Binding-site contacts:
Ligand atom C5 contacts residue ASN234 of chain 1.B at 3.7 Å.
Ligand atom C1 contacts residue ASN234 of chain 1.B at 1.5 Å.
Ligand atom O7 contacts residue ASN234 of chain 1.B at 3.6 Å.
Ligand atom C1 contacts residue THR236 of chain 1.B at 3.5 Å.
Ligand atom C5 contacts residue THR108 of chain 1.B at 3.9 Å.
Ligand atom C7 contacts residue ASN234 of chain 1.B at 3.1 Å.
Ligand atom C2 contacts residue ASN234 of chain 1.B at 2.5 Å.
Ligand atom C1 contacts residue THR108 of chain 1.B at 3.9 Å.
Ligand atom O5 contacts residue THR108 of chain 1.B at 3.2 Å (h-bond).
Ligand atom N2 contacts residue ASN234 of chain 1.B at 2.9 Å (h-bond).
Ligand atom O5 contacts residue ASN234 of chain 1.B at 2.4 Å (h-bond).
Ligand atom C8 contacts residue ASN234 of chain 1.B at 3.4 Å.
Ligand atom O6 contacts residue THR108 of chain 1.B at 3.0 Å (h-bond).
Ligand atom C3 contacts residue ASN234 of chain 1.B at 3.9 Å.
Ligand atom C6 contacts residue THR236 of chain 1.B at 4.3 Å.
Ligand atom C5 contacts residue THR236 of chain 1.B at 3.6 Å.
Ligand atom O6 contacts residue THR236 of chain 1.B at 3.8 Å.
Ligand atom O5 contacts residue THR236 of chain 1.B at 3.5 Å (h-bond).
Ligand atom C4 contacts residue ASN234 of chain 1.B at 4.3 Å.
Ligand atom C6 contacts residue THR108 of chain 1.B at 4.0 Å.
Ligand atom O6 contacts residue THR109 of chain 1.B at 4.4 Å.

Sequence of chain 1.B:
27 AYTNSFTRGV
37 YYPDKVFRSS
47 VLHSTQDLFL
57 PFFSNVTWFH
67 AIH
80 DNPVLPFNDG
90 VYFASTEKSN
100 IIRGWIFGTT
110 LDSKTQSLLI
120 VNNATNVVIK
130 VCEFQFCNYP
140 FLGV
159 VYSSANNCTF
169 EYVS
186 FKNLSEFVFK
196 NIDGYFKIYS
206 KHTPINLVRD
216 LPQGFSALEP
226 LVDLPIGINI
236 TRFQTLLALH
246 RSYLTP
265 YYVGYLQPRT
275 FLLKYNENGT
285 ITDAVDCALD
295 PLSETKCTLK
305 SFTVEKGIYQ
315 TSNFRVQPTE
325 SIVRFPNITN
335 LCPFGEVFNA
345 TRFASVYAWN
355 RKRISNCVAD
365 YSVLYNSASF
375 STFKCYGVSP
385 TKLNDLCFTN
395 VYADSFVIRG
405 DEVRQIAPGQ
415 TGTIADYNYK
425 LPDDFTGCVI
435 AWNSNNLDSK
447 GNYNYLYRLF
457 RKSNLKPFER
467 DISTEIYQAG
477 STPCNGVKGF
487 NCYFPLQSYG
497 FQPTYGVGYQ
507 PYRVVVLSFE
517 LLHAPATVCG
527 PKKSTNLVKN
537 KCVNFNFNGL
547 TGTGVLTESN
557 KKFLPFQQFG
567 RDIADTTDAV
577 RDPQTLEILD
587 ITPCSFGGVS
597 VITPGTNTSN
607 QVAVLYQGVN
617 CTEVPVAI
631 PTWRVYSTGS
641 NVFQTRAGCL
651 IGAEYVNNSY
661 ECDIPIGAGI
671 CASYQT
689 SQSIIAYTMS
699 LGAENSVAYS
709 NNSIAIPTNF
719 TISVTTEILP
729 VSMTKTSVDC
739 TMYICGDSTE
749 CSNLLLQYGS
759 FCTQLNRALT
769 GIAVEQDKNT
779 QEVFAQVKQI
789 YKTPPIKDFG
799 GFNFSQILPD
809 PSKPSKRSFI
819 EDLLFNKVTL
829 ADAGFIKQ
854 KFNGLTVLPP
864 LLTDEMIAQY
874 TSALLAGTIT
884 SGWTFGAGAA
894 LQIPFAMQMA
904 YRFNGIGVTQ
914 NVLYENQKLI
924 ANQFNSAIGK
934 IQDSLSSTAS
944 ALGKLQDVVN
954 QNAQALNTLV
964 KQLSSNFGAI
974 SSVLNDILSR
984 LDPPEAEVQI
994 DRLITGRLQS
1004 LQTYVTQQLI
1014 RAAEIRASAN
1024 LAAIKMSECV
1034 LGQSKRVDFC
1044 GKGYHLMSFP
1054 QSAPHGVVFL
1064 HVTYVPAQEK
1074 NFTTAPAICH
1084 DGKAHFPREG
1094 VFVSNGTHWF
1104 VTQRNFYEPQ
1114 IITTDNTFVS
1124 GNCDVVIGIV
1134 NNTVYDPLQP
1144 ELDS

The small molecule below binds the protein below.
Small molecule (SMILES): CC(=O)N[C@@H]1[C@@H](O)[C@H](O)[C@@H](CO)O[C@H]1O